Sequence of chain 1.A:
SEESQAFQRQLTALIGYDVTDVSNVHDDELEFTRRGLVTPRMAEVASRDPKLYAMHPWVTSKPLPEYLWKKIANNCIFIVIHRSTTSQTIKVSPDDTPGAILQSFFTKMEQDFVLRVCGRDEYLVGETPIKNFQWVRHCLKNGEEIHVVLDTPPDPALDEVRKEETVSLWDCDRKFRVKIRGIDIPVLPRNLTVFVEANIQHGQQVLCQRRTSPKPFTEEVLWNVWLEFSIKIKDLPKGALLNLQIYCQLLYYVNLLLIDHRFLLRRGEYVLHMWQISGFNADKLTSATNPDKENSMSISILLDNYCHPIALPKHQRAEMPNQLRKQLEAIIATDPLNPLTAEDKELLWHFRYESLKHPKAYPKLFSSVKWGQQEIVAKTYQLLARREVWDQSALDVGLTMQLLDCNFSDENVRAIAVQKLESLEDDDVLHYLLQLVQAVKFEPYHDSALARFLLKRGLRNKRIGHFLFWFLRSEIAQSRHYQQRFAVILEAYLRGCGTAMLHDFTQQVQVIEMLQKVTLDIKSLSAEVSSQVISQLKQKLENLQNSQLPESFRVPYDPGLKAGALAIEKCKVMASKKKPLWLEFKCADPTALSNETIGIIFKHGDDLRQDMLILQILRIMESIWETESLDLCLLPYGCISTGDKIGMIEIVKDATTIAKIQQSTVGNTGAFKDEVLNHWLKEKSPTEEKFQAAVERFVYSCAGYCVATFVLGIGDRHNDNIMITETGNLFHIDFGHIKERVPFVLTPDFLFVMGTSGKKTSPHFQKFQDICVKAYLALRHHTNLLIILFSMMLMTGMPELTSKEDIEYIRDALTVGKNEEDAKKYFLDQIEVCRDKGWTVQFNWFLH

Binding-site contacts:
Ligand atom C19 contacts residue ILE741 of chain 1.A at 3.8 Å (hydrophobic).
Ligand atom C27 contacts residue ILE741 of chain 1.A at 3.7 Å (hydrophobic).
Ligand atom C12 contacts residue THR749 of chain 1.A at 3.8 Å.
Ligand atom O2 contacts residue LYS695 of chain 1.A at 2.9 Å (salt-bridge).
Ligand atom C1 contacts residue ASP826 of chain 1.A at 3.9 Å.
Ligand atom C23 contacts residue ILE693 of chain 1.A at 3.8 Å (hydrophobic).
Ligand atom C24 contacts residue MET815 of chain 1.A at 3.5 Å (hydrophobic).
Ligand atom C19 contacts residue TYR729 of chain 1.A at 3.3 Å (hydrophobic).
Ligand atom C23 contacts residue MET815 of chain 1.A at 3.9 Å (hydrophobic).
Ligand atom C28 contacts residue ILE743 of chain 1.A at 3.4 Å (hydrophobic).
Ligand atom C13 contacts residue THR749 of chain 1.A at 3.5 Å.
Ligand atom C11 contacts residue MET666 of chain 1.A at 3.4 Å (hydrophobic).
Ligand atom C28 contacts residue VAL744 of chain 1.A at 3.5 Å (hydrophobic).
Ligand atom C4 contacts residue MET666 of chain 1.A at 3.5 Å (hydrophobic).
Ligand atom C26 contacts residue VAL744 of chain 1.A at 3.9 Å (hydrophobic).
Ligand atom C12 contacts residue MET666 of chain 1.A at 3.6 Å (hydrophobic).
Ligand atom C14 contacts residue ILE825 of chain 1.A at 3.9 Å (hydrophobic).
Ligand atom C3 contacts residue MET666 of chain 1.A at 3.4 Å (hydrophobic).
Ligand atom O1 contacts residue ILE693 of chain 1.A at 3.6 Å.
Ligand atom C25 contacts residue MET815 of chain 1.A at 3.9 Å (hydrophobic).
Ligand atom C21 contacts residue ILE741 of chain 1.A at 3.7 Å (hydrophobic).
Ligand atom C26 contacts residue GLU742 of chain 1.A at 3.0 Å.
Ligand atom O3 contacts residue MET815 of chain 1.A at 3.6 Å.
Ligand atom C21 contacts residue ASP826 of chain 1.A at 3.9 Å.
Ligand atom C20 contacts residue ASP826 of chain 1.A at 3.5 Å.
Ligand atom C10 contacts residue LYS752 of chain 1.A at 3.9 Å.
Ligand atom C10 contacts residue MET666 of chain 1.A at 3.7 Å (hydrophobic).
Ligand atom C28 contacts residue TRP674 of chain 1.A at 3.6 Å (hydrophobic).
Ligand atom C27 contacts residue GLU742 of chain 1.A at 3.5 Å.
Ligand atom C15 contacts residue TRP674 of chain 1.A at 3.8 Å (hydrophobic).
Ligand atom C20 contacts residue TYR729 of chain 1.A at 3.1 Å (hydrophobic).
Ligand atom C7 contacts residue ASP812 of chain 1.A at 3.7 Å.
Ligand atom O4 contacts residue VAL744 of chain 1.A at 3.1 Å (h-bond).
Ligand atom O1 contacts residue PRO672 of chain 1.A at 3.4 Å.
Ligand atom C6 contacts residue ASP812 of chain 1.A at 3.7 Å.
Ligand atom C4 contacts residue PRO672 of chain 1.A at 3.7 Å (hydrophobic).
Ligand atom O4 contacts residue ILE743 of chain 1.A at 3.8 Å.
Ligand atom C13 contacts residue MET815 of chain 1.A at 3.9 Å (hydrophobic).
Ligand atom C19 contacts residue ILE825 of chain 1.A at 3.5 Å (hydrophobic).
Ligand atom C14 contacts residue THR749 of chain 1.A at 3.5 Å.

This protein binds this small molecule.
Small molecule (SMILES): COc1ccc(-c2cccc(S(=O)(=O)N3CCN(c4nccnc4-c4ccc(OC)cc4)CC3)c2)cc1